Binding-site contacts:
Ligand atom C20 contacts residue ARG8 of chain 2.A at 3.5 Å.
Ligand atom O1 contacts residue ASP25 of chain 1.A at 3.4 Å (salt-bridge).
Ligand atom C3 contacts residue ILE84 of chain 2.A at 3.7 Å (hydrophobic).
Ligand atom C1 contacts residue GLY27 of chain 1.A at 3.8 Å.
Ligand atom C10 contacts residue GLY48 of chain 1.A at 3.8 Å.
Ligand atom O4 contacts residue ALA28 of chain 1.A at 3.5 Å.
Ligand atom CA contacts residue MET46 of chain 1.A at 3.6 Å (hydrophobic).
Ligand atom O4 contacts residue ASP29 of chain 1.A at 2.9 Å (salt-bridge).
Ligand atom C31 contacts residue ASP29 of chain 1.A at 3.7 Å.
Ligand atom C8 contacts residue GLY49 of chain 1.A at 3.3 Å.
Ligand atom N4 contacts residue ASP29 of chain 1.A at 2.6 Å (salt-bridge).
Ligand atom C7 contacts residue GLY49 of chain 1.A at 3.6 Å.
Ligand atom C8 contacts residue PRO81 of chain 2.A at 3.5 Å (hydrophobic).
Ligand atom C2 contacts residue 3TL1 of chain 2.B at 2.5 Å.
Ligand atom O1 contacts residue ASP25 of chain 2.A at 2.8 Å (salt-bridge).
Ligand atom O4 contacts residue GLY27 of chain 1.A at 3.6 Å.
Ligand atom C11 contacts residue 3TL1 of chain 2.B at 3.6 Å.
Ligand atom O2 contacts residue GLY49 of chain 1.A at 3.4 Å.
Ligand atom O9 contacts residue ASP30 of chain 1.A at 3.7 Å.
Ligand atom C8 contacts residue ILE50 of chain 1.A at 3.3 Å (hydrophobic).
Ligand atom O8 contacts residue GLY48 of chain 1.A at 2.9 Å (h-bond).
Ligand atom CG2 contacts residue ILE50 of chain 2.A at 3.7 Å (hydrophobic).
Ligand atom O8 contacts residue ILE47 of chain 1.A at 3.4 Å.
Ligand atom O1 contacts residue 3TL1 of chain 2.B at 2.0 Å (h-bond).
Ligand atom C9 contacts residue ILE50 of chain 1.A at 3.6 Å (hydrophobic).
Ligand atom N1 contacts residue GLY27 of chain 1.A at 3.1 Å (h-bond).
Ligand atom C20 contacts residue ASP29 of chain 1.A at 3.4 Å.
Ligand atom CG2 contacts residue ILE84 of chain 1.A at 3.7 Å (hydrophobic).
Ligand atom O2 contacts residue ILE50 of chain 2.A at 3.8 Å.
Ligand atom C1 contacts residue 3TL1 of chain 2.B at 3.3 Å.
Ligand atom N1 contacts residue 3TL1 of chain 2.B at 3.1 Å.
Ligand atom O1 contacts residue GLY27 of chain 1.A at 3.3 Å (h-bond).
Ligand atom C18 contacts residue GLY48 of chain 1.A at 3.4 Å.
Ligand atom C18 contacts residue ASP29 of chain 1.A at 3.5 Å.
Ligand atom C2 contacts residue ASP25 of chain 2.A at 2.9 Å.
Ligand atom O2 contacts residue GLY48 of chain 1.A at 3.7 Å.
Ligand atom C5 contacts residue VAL82 of chain 2.A at 3.7 Å (hydrophobic).
Ligand atom C19 contacts residue GLY48 of chain 1.A at 3.6 Å.
Ligand atom C7 contacts residue PRO81 of chain 2.A at 3.2 Å (hydrophobic).
Ligand atom N2 contacts residue GLY48 of chain 1.A at 3.0 Å (h-bond).

Sequence of chain 2.A:
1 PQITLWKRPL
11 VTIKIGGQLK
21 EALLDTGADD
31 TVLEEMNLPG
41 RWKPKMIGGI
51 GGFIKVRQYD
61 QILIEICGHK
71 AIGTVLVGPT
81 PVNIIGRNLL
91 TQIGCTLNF

The small molecule below binds the protein below.
Small molecule (SMILES): CC(C)[C@H](NC(=O)[C@H](C)NC(=O)OCc1ccccc1)C(=O)N[C@@H](Cc1ccccc1)[C@@H](O)[C@H](O)[C@H](Cc1ccccc1)NC(=O)[C@@H](NC(=O)[C@H](C)NC(=O)OCc1ccccc1)C(C)C

Sequence of chain 1.A:
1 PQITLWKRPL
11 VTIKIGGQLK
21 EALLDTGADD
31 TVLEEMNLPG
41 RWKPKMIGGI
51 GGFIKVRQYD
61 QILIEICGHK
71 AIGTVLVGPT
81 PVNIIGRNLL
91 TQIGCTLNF